Sequence of chain 1.A:
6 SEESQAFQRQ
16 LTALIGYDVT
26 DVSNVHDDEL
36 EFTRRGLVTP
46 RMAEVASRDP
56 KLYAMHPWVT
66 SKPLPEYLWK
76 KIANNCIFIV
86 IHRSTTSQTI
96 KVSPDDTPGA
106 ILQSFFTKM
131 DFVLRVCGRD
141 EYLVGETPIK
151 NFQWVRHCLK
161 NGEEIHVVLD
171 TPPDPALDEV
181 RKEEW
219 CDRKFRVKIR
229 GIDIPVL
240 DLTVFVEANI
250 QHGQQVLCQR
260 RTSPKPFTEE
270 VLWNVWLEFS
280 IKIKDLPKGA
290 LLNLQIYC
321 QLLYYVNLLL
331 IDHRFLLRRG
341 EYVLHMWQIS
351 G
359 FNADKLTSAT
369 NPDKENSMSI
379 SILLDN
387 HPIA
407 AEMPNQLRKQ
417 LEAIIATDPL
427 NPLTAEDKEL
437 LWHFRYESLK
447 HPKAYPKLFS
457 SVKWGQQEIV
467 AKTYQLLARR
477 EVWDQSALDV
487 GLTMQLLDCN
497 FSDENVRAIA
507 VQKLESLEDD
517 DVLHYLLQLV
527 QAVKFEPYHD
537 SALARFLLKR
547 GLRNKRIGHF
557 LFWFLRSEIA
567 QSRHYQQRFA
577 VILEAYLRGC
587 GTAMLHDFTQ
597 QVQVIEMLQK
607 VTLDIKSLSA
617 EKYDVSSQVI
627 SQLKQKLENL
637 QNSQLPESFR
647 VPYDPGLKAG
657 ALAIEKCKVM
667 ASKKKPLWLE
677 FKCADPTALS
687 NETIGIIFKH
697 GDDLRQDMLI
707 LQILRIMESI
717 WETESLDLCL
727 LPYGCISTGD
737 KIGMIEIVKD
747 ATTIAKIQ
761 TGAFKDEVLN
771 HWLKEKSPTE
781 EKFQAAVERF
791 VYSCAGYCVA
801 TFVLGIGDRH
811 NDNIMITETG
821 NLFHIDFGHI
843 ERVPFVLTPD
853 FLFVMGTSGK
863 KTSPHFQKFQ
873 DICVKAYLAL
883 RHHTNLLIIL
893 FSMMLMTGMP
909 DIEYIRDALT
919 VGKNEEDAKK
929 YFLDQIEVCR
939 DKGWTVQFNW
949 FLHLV

Binding-site contacts:
Ligand atom C6 contacts residue MET815 of chain 1.A at 3.7 Å (hydrophobic).
Ligand atom C19 contacts residue ASP826 of chain 1.A at 3.6 Å.
Ligand atom C10 contacts residue ILE693 of chain 1.A at 3.7 Å (hydrophobic).
Ligand atom N18 contacts residue ILE741 of chain 1.A at 3.7 Å.
Ligand atom N9 contacts residue ILE693 of chain 1.A at 3.6 Å.
Ligand atom C33 contacts residue VAL744 of chain 1.A at 3.6 Å (hydrophobic).
Ligand atom O22 contacts residue TRP674 of chain 1.A at 3.5 Å.
Ligand atom N35 contacts residue LEU700 of chain 1.A at 3.5 Å.
Ligand atom C4 contacts residue MET815 of chain 1.A at 3.7 Å (hydrophobic).
Ligand atom C29 contacts residue LYS664 of chain 1.A at 3.3 Å.
Ligand atom C19 contacts residue ILE741 of chain 1.A at 3.5 Å (hydrophobic).
Ligand atom N35 contacts residue ASP698 of chain 1.A at 3.2 Å (salt-bridge).
Ligand atom C3 contacts residue MET815 of chain 1.A at 3.7 Å (hydrophobic).
Ligand atom N17 contacts residue ASP826 of chain 1.A at 3.5 Å.
Ligand atom O13 contacts residue ILE825 of chain 1.A at 3.8 Å.
Ligand atom C1 contacts residue MET815 of chain 1.A at 3.5 Å (hydrophobic).
Ligand atom N18 contacts residue LYS695 of chain 1.A at 3.3 Å (salt-bridge).
Ligand atom C15 contacts residue TYR729 of chain 1.A at 3.6 Å (hydrophobic).
Ligand atom N32 contacts residue GLU742 of chain 1.A at 3.6 Å (salt-bridge).
Ligand atom N35 contacts residue ASP703 of chain 1.A at 3.4 Å (salt-bridge).
Ligand atom C27 contacts residue LYS664 of chain 1.A at 3.3 Å.
Ligand atom N17 contacts residue ILE741 of chain 1.A at 3.5 Å.
Ligand atom C5 contacts residue TRP674 of chain 1.A at 3.6 Å (hydrophobic).
Ligand atom C3 contacts residue VAL744 of chain 1.A at 3.7 Å (hydrophobic).
Ligand atom N35 contacts residue ASP826 of chain 1.A at 3.3 Å (salt-bridge).
Ligand atom C12 contacts residue ILE825 of chain 1.A at 3.5 Å (hydrophobic).
Ligand atom C14 contacts residue ILE741 of chain 1.A at 3.7 Å (hydrophobic).
Ligand atom C7 contacts residue MET815 of chain 1.A at 3.8 Å (hydrophobic).
Ligand atom C25 contacts residue TRP674 of chain 1.A at 3.6 Å (hydrophobic).
Ligand atom C6 contacts residue TRP674 of chain 1.A at 3.4 Å (hydrophobic).
Ligand atom C5 contacts residue MET815 of chain 1.A at 3.7 Å (hydrophobic).
Ligand atom N11 contacts residue ILE825 of chain 1.A at 3.6 Å.
Ligand atom C2 contacts residue MET815 of chain 1.A at 3.6 Å (hydrophobic).
Ligand atom N17 contacts residue TYR729 of chain 1.A at 3.7 Å.
Ligand atom C23 contacts residue TRP674 of chain 1.A at 3.5 Å (hydrophobic).
Ligand atom C15 contacts residue ILE741 of chain 1.A at 3.6 Å (hydrophobic).
Ligand atom N18 contacts residue ASP698 of chain 1.A at 3.6 Å.
Ligand atom N32 contacts residue VAL744 of chain 1.A at 3.1 Å (h-bond).
Ligand atom C34 contacts residue GLU742 of chain 1.A at 3.3 Å.
Ligand atom C33 contacts residue GLU742 of chain 1.A at 2.6 Å.

A small-molecule ligand and the protein it binds are described below.
Small molecule (SMILES): COc1c(OCCCN2CCOCC2)ccc2c1N=C(NC(=O)c1cnc(N)nc1)N1CCN=C21